Sequence of chain 7.B:
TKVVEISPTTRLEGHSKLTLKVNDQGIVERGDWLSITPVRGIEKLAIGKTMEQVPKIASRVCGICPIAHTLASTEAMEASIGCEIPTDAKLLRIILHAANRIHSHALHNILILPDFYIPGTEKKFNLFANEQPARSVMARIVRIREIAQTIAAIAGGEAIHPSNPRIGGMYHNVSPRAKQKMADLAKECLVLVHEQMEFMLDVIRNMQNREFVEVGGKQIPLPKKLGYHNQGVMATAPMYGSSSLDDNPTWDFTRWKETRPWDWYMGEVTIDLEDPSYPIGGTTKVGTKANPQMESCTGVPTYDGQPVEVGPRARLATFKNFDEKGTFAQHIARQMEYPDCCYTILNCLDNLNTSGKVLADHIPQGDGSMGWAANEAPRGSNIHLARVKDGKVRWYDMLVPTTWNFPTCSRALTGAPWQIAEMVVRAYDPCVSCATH

Sequence of chain 7.A:
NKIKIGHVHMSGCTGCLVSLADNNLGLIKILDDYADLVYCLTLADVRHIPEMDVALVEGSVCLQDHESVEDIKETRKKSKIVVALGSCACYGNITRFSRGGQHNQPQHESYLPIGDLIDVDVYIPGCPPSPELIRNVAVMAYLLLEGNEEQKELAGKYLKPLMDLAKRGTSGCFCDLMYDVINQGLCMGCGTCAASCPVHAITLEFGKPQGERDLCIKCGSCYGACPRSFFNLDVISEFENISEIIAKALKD

Sequence of chain 7.C:
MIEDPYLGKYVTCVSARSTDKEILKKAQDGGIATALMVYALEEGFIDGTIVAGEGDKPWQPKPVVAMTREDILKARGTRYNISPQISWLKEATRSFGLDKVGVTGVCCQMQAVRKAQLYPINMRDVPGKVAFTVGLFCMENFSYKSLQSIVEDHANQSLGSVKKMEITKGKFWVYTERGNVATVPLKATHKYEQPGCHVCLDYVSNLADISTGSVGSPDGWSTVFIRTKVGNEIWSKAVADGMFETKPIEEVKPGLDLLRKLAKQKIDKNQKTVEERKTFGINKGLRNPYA

Binding-site contacts:
Ligand atom C4 contacts residue HIS173 of chain 7.B at 3.2 Å.
Ligand atom O6 contacts residue SER87 of chain 7.C at 4.5 Å.
Ligand atom C4 contacts residue GLU91 of chain 7.C at 3.3 Å.
Ligand atom O6 contacts residue HIS201 of chain 7.A at 3.3 Å (h-bond).
Ligand atom C2 contacts residue SER87 of chain 7.C at 4.3 Å.
Ligand atom C1 contacts residue ALA195 of chain 7.A at 4.5 Å (hydrophobic).
Ligand atom O5 contacts residue GLU91 of chain 7.C at 4.4 Å.
Ligand atom C3 contacts residue HIS173 of chain 7.B at 4.3 Å.
Ligand atom C3 contacts residue HIS201 of chain 7.A at 3.7 Å.
Ligand atom O6 contacts residue ALA195 of chain 7.A at 3.6 Å.
Ligand atom O5 contacts residue TRP88 of chain 7.C at 3.7 Å.
Ligand atom C1 contacts residue SER87 of chain 7.C at 3.3 Å.
Ligand atom O5 contacts residue SER87 of chain 7.C at 4.1 Å.
Ligand atom C4 contacts residue HIS201 of chain 7.A at 3.5 Å.

The small molecule below binds the protein below.
Small molecule (SMILES): C[C@@H](O)[C@@H](C)O